Binding-site contacts:
Ligand atom C5 contacts residue ASN242 of chain 2.A at 3.7 Å.
Ligand atom C8 contacts residue LEU238 of chain 2.A at 3.5 Å (hydrophobic).
Ligand atom C2 contacts residue ASN242 of chain 2.A at 2.7 Å.
Ligand atom O7 contacts residue LYS241 of chain 2.A at 4.2 Å.
Ligand atom N2 contacts residue LYS163 of chain 2.A at 4.5 Å.
Ligand atom O7 contacts residue ASP237 of chain 2.A at 4.0 Å.
Ligand atom C7 contacts residue LEU238 of chain 2.A at 4.0 Å (hydrophobic).
Ligand atom C8 contacts residue ASP237 of chain 2.A at 4.0 Å.
Ligand atom C7 contacts residue LYS163 of chain 2.A at 3.7 Å.
Ligand atom C7 contacts residue ASN242 of chain 2.A at 3.7 Å.
Ligand atom C4 contacts residue ASN242 of chain 2.A at 4.2 Å.
Ligand atom C1 contacts residue ASN242 of chain 2.A at 1.8 Å.
Ligand atom O5 contacts residue ASN242 of chain 2.A at 2.4 Å (h-bond).
Ligand atom N2 contacts residue ASN242 of chain 2.A at 2.9 Å (h-bond).
Ligand atom O7 contacts residue LYS163 of chain 2.A at 4.5 Å.
Ligand atom C3 contacts residue ASN242 of chain 2.A at 3.9 Å.
Ligand atom C8 contacts residue LYS163 of chain 2.A at 2.7 Å.
Ligand atom O7 contacts residue ASN242 of chain 2.A at 4.1 Å.
Ligand atom N2 contacts residue LEU238 of chain 2.A at 4.3 Å.

This protein binds this small molecule.
Small molecule (SMILES): CC(=O)N[C@@H]1[C@@H](O)[C@H](O)[C@@H](CO)O[C@H]1O

Sequence of chain 2.A:
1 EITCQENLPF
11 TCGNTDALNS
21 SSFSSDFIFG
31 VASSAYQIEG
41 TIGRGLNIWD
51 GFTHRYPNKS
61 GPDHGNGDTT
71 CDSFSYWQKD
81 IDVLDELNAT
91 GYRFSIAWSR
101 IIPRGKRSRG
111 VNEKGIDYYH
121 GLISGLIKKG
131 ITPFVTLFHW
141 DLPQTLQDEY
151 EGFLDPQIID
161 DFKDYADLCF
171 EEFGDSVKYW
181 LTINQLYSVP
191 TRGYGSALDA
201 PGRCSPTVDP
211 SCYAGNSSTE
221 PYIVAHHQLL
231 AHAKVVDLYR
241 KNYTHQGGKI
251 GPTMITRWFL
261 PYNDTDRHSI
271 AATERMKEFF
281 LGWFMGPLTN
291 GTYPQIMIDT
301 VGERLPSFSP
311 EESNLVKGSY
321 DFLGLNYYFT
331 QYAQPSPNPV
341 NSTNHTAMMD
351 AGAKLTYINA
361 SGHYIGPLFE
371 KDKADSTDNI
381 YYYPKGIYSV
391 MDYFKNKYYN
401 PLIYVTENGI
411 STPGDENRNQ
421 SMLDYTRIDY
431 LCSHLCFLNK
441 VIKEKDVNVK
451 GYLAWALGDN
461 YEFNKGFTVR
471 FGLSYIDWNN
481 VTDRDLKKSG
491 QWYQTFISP